A protein and the small-molecule ligand that binds it are described below.
Small molecule (SMILES): CC1(C)C(=O)N2C(C)(C)C(=O)N3c4ccc(C(=O)NCCCCC[C@@H]5SC[C@@H]6NC(=O)N[C@@H]65)cc4N4C(=O)C(C)(C)N(C1=O)[Fe]342

Binding-site contacts:
Ligand atom C9 contacts residue TRP79 of chain 3.A at 3.6 Å (hydrophobic).
Ligand atom C2 contacts residue VAL47 of chain 3.A at 3.8 Å (hydrophobic).
Ligand atom C4 contacts residue TRP92 of chain 3.A at 3.9 Å (hydrophobic).
Ligand atom N2 contacts residue LEU25 of chain 3.A at 3.9 Å.
Ligand atom N2 contacts residue TYR43 of chain 3.A at 3.8 Å.
Ligand atom S1 contacts residue THR90 of chain 3.A at 3.4 Å (h-bond).
Ligand atom O2 contacts residue SER88 of chain 3.A at 2.9 Å (h-bond).
Ligand atom C10 contacts residue ASN49 of chain 3.A at 3.4 Å.
Ligand atom N1 contacts residue SER45 of chain 3.A at 2.9 Å (h-bond).
Ligand atom O1 contacts residue SER27 of chain 3.A at 2.8 Å (h-bond).
Ligand atom O1 contacts residue SER45 of chain 3.A at 3.9 Å.
Ligand atom O1 contacts residue TYR43 of chain 3.A at 2.6 Å (h-bond).
Ligand atom S1 contacts residue TRP79 of chain 3.A at 3.6 Å.
Ligand atom C6 contacts residue TRP120 of chain 1.A at 3.8 Å (hydrophobic).
Ligand atom N1 contacts residue LEU25 of chain 3.A at 3.8 Å.
Ligand atom C2 contacts residue TRP120 of chain 1.A at 3.6 Å (hydrophobic).
Ligand atom C1 contacts residue ASP128 of chain 3.A at 3.8 Å.
Ligand atom N2 contacts residue ASP128 of chain 3.A at 2.8 Å (salt-bridge).
Ligand atom C5 contacts residue TRP120 of chain 1.A at 3.6 Å (hydrophobic).
Ligand atom O2 contacts residue ALA86 of chain 3.A at 3.8 Å.
Ligand atom C1 contacts residue SER27 of chain 3.A at 3.7 Å.
Ligand atom C3 contacts residue TRP108 of chain 3.A at 3.8 Å (hydrophobic).
Ligand atom C2 contacts residue SER45 of chain 3.A at 4.0 Å.
Ligand atom C1 contacts residue LEU25 of chain 3.A at 3.7 Å (hydrophobic).
Ligand atom C6 contacts residue SER45 of chain 3.A at 3.4 Å.
Ligand atom C8 contacts residue ALA50 of chain 3.A at 4.0 Å (hydrophobic).
Ligand atom C7 contacts residue TRP79 of chain 3.A at 3.7 Å (hydrophobic).
Ligand atom C1 contacts residue SER45 of chain 3.A at 3.8 Å.
Ligand atom C10 contacts residue ALA86 of chain 3.A at 3.8 Å (hydrophobic).
Ligand atom C3 contacts residue ASP128 of chain 3.A at 3.8 Å.
Ligand atom C1 contacts residue TYR43 of chain 3.A at 3.5 Å (hydrophobic).
Ligand atom C6 contacts residue VAL47 of chain 3.A at 3.9 Å (hydrophobic).
Ligand atom O1 contacts residue ASP128 of chain 3.A at 3.9 Å.
Ligand atom C4 contacts residue TRP108 of chain 3.A at 3.4 Å (hydrophobic).
Ligand atom S1 contacts residue TRP92 of chain 3.A at 3.7 Å.
Ligand atom C9 contacts residue ASN49 of chain 3.A at 3.8 Å.
Ligand atom O1 contacts residue ASN23 of chain 3.A at 2.9 Å (h-bond).
Ligand atom N2 contacts residue ASN23 of chain 3.A at 3.8 Å.
Ligand atom C1 contacts residue ASN23 of chain 3.A at 3.7 Å.
Ligand atom N1 contacts residue VAL47 of chain 3.A at 3.6 Å.

Sequence of chain 3.A:
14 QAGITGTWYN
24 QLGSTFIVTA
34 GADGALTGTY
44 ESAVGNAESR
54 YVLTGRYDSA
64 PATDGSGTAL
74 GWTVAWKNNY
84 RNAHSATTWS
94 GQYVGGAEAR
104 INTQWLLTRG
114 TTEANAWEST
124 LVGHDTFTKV

Sequence of chain 1.A:
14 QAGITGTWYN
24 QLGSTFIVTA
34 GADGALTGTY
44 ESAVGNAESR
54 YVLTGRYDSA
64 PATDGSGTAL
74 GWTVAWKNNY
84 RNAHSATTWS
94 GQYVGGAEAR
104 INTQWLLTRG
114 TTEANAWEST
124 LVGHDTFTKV